Binding-site contacts:
Ligand atom CD1 contacts residue LEU242 of chain 1.B at 3.6 Å (hydrophobic).
Ligand atom CD2 contacts residue GLN78 of chain 1.B at 3.8 Å.
Ligand atom OE1 contacts residue LEU75 of chain 1.B at 3.7 Å.
Ligand atom CG contacts residue MET246 of chain 1.B at 4.0 Å (hydrophobic).
Ligand atom CB contacts residue LEU75 of chain 1.B at 3.7 Å (hydrophobic).
Ligand atom CD2 contacts residue ILE61 of chain 1.B at 3.7 Å (hydrophobic).
Ligand atom CB contacts residue MET246 of chain 1.B at 4.0 Å (hydrophobic).
Ligand atom CD1 contacts residue LEU82 of chain 1.B at 3.6 Å (hydrophobic).
Ligand atom CB contacts residue LEU242 of chain 1.B at 3.9 Å (hydrophobic).
Ligand atom CB contacts residue GLU245 of chain 1.B at 3.5 Å.
Ligand atom CD2 contacts residue GLU83 of chain 1.B at 3.8 Å.
Ligand atom CD2 contacts residue MET246 of chain 1.B at 3.7 Å (hydrophobic).
Ligand atom C contacts residue GLU245 of chain 1.B at 3.7 Å.
Ligand atom O contacts residue LYS65 of chain 1.B at 3.5 Å (salt-bridge).
Ligand atom O contacts residue ILE61 of chain 1.B at 4.1 Å.
Ligand atom O contacts residue LEU75 of chain 1.B at 4.1 Å.
Ligand atom CD1 contacts residue GLN78 of chain 1.B at 4.0 Å.
Ligand atom CD1 contacts residue GLU245 of chain 1.B at 3.7 Å.
Ligand atom CB contacts residue GLU245 of chain 1.B at 3.8 Å.
Ligand atom CD2 contacts residue VAL79 of chain 1.B at 3.4 Å (hydrophobic).
Ligand atom NE2 contacts residue LEU75 of chain 1.B at 3.2 Å.
Ligand atom CD2 contacts residue LEU82 of chain 1.B at 3.9 Å (hydrophobic).
Ligand atom CG contacts residue ILE61 of chain 1.B at 4.1 Å (hydrophobic).
Ligand atom CE1 contacts residue LEU75 of chain 1.B at 3.9 Å (hydrophobic).
Ligand atom CD1 contacts residue ILE61 of chain 1.B at 3.7 Å (hydrophobic).
Ligand atom CD2 contacts residue LEU75 of chain 1.B at 3.2 Å (hydrophobic).
Ligand atom CG contacts residue LEU75 of chain 1.B at 3.9 Å (hydrophobic).
Ligand atom CD1 contacts residue VAL79 of chain 1.B at 3.6 Å (hydrophobic).
Ligand atom CG2 contacts residue LEU242 of chain 1.B at 3.9 Å (hydrophobic).
Ligand atom CA contacts residue GLU245 of chain 1.B at 3.8 Å.
Ligand atom N contacts residue VAL79 of chain 1.B at 4.1 Å.
Ligand atom N contacts residue LEU242 of chain 1.B at 3.8 Å.
Ligand atom O contacts residue LYS65 of chain 1.B at 3.8 Å.
Ligand atom CD1 contacts residue ASP241 of chain 1.B at 3.6 Å.
Ligand atom CD1 contacts residue MET246 of chain 1.B at 3.7 Å (hydrophobic).
Ligand atom CB contacts residue ILE61 of chain 1.B at 4.0 Å (hydrophobic).
Ligand atom CA contacts residue VAL79 of chain 1.B at 3.8 Å (hydrophobic).
Ligand atom CA contacts residue GLU245 of chain 1.B at 3.7 Å.
Ligand atom CG1 contacts residue GLU245 of chain 1.B at 3.5 Å.
Ligand atom N contacts residue GLU245 of chain 1.B at 2.9 Å (salt-bridge).

Sequence of chain 1.B:
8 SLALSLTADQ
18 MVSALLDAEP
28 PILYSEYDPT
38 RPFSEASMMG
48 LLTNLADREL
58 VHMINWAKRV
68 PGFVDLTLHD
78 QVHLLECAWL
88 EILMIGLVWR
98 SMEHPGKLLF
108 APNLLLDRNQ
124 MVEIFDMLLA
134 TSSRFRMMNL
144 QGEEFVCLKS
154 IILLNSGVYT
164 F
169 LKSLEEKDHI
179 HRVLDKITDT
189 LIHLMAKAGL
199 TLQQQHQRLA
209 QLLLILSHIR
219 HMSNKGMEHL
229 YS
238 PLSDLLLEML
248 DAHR

A small-molecule ligand and the protein it binds are described below.
Small molecule (SMILES): CC[C@H](C)[C@H](NC(=O)[C@H](C)N)C(=O)N[C@@H](CC(C)C)C(=O)N[C@@H](Cc1cnc[nH]1)C(=O)N[C@@H](C)C(=O)N[C@@H](CC(C)C)C(=O)N[C@@H](CC(C)C)C(=O)N[C@@H](CCC(N)=O)C(=O)N[C@H](C=O)CC(=O)O